Sequence of chain 2.A:
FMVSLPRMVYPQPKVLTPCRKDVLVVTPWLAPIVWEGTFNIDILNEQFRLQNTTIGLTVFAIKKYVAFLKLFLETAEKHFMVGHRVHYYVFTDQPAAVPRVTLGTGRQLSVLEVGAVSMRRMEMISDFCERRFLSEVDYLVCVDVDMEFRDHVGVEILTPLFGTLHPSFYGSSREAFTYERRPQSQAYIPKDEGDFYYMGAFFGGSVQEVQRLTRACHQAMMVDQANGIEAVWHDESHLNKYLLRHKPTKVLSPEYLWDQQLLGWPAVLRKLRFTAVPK

Binding-site contacts:
Ligand atom C6 contacts residue PHE179 of chain 2.A at 4.0 Å (hydrophobic).
Ligand atom C1F contacts residue GDU1 of chain 2.D at 3.4 Å.
Ligand atom O5 contacts residue PHE179 of chain 2.A at 3.9 Å.
Ligand atom O2 contacts residue GDU1 of chain 2.D at 3.9 Å.
Ligand atom C1 contacts residue HIS176 of chain 2.A at 3.8 Å.
Ligand atom C3 contacts residue TRP243 of chain 2.A at 3.8 Å (hydrophobic).
Ligand atom O2F contacts residue LYS289 of chain 2.A at 3.7 Å.
Ligand atom O6 contacts residue PHE179 of chain 2.A at 3.3 Å.
Ligand atom O1 contacts residue HIS176 of chain 2.A at 3.5 Å.
Ligand atom C2F contacts residue GDU1 of chain 2.D at 3.6 Å.
Ligand atom C11 contacts residue SER178 of chain 2.A at 3.5 Å.
Ligand atom C6F contacts residue PRO177 of chain 2.A at 4.0 Å (hydrophobic).
Ligand atom C1F contacts residue MET209 of chain 2.A at 3.9 Å (hydrophobic).
Ligand atom C6 contacts residue TYR207 of chain 2.A at 3.8 Å (hydrophobic).
Ligand atom O6 contacts residue TRP243 of chain 2.A at 3.4 Å (h-bond).
Ligand atom O2F contacts residue GDU1 of chain 2.D at 3.0 Å (h-bond).
Ligand atom C5 contacts residue TRP243 of chain 2.A at 3.7 Å (hydrophobic).
Ligand atom O6 contacts residue THR188 of chain 2.A at 2.7 Å (h-bond).
Ligand atom O4F contacts residue ALA286 of chain 2.A at 4.0 Å.
Ligand atom C6 contacts residue HIS176 of chain 2.A at 4.0 Å.
Ligand atom O4F contacts residue ASP269 of chain 2.A at 2.6 Å (salt-bridge).
Ligand atom C4 contacts residue HIS176 of chain 2.A at 3.8 Å.
Ligand atom C2F contacts residue LYS289 of chain 2.A at 4.0 Å.
Ligand atom O5 contacts residue HIS176 of chain 2.A at 3.1 Å (h-bond).
Ligand atom C4 contacts residue GLU246 of chain 2.A at 3.5 Å.
Ligand atom C6F contacts residue ASP269 of chain 2.A at 3.9 Å.
Ligand atom C12 contacts residue LEU272 of chain 2.A at 4.0 Å (hydrophobic).
Ligand atom C2 contacts residue HIS176 of chain 2.A at 3.8 Å.
Ligand atom C4 contacts residue TRP243 of chain 2.A at 3.7 Å (hydrophobic).
Ligand atom C6 contacts residue THR188 of chain 2.A at 3.4 Å.
Ligand atom C5 contacts residue HIS176 of chain 2.A at 3.8 Å.
Ligand atom C6 contacts residue TRP243 of chain 2.A at 3.5 Å (hydrophobic).
Ligand atom C12 contacts residue SER178 of chain 2.A at 3.8 Å.
Ligand atom C6 contacts residue GLU246 of chain 2.A at 3.4 Å.
Ligand atom O5F contacts residue MET209 of chain 2.A at 3.4 Å.
Ligand atom O4 contacts residue GLU246 of chain 2.A at 2.8 Å (salt-bridge).
Ligand atom O1 contacts residue SER178 of chain 2.A at 3.8 Å.
Ligand atom C3 contacts residue GDU1 of chain 2.D at 3.6 Å.
Ligand atom C4F contacts residue ASP269 of chain 2.A at 3.3 Å.
Ligand atom O4 contacts residue HIS176 of chain 2.A at 2.8 Å (h-bond).

This small molecule binds to this protein.
Small molecule (SMILES): CCCCCCCCO[C@@H]1O[C@H](CO)[C@H](O)C[C@H]1O[C@@H]1O[C@@H](C)[C@@H](O)[C@@H](O)[C@@H]1O